Binding-site contacts:
Ligand atom O2 contacts residue LYS298 of chain 5.A at 2.9 Å (salt-bridge).
Ligand atom O4 contacts residue LYS310 of chain 5.A at 2.7 Å (salt-bridge).
Ligand atom C5 contacts residue LEU419 of chain 5.A at 3.6 Å (hydrophobic).
Ligand atom O4 contacts residue GLU390 of chain 5.A at 4.1 Å.
Ligand atom C17 contacts residue TYR515 of chain 5.A at 4.1 Å (hydrophobic).
Ligand atom C3 contacts residue MN1 of chain 5.D at 2.9 Å.
Ligand atom O2 contacts residue ASP321 of chain 5.A at 3.8 Å.
Ligand atom N1 contacts residue ASP303 of chain 5.A at 3.9 Å.
Ligand atom O2 contacts residue MN1 of chain 5.D at 1.9 Å.
Ligand atom C3 contacts residue ASP303 of chain 5.A at 4.0 Å.
Ligand atom C7 contacts residue BCT1 of chain 5.B at 3.5 Å.
Ligand atom C12 contacts residue GLY421 of chain 5.A at 3.9 Å.
Ligand atom C18 contacts residue HIS314 of chain 5.A at 3.4 Å.
Ligand atom C3 contacts residue LYS310 of chain 5.A at 3.8 Å.
Ligand atom N1 contacts residue ASP388 of chain 5.A at 3.5 Å (salt-bridge).
Ligand atom O4 contacts residue MN1 of chain 5.C at 4.0 Å.
Ligand atom C5 contacts residue GLY421 of chain 5.A at 4.1 Å.
Ligand atom N1 contacts residue LYS298 of chain 5.A at 3.5 Å (salt-bridge).
Ligand atom O2 contacts residue LEU419 of chain 5.A at 3.8 Å.
Ligand atom O2 contacts residue MN1 of chain 5.C at 1.9 Å.
Ligand atom N1 contacts residue GLU390 of chain 5.A at 3.8 Å.
Ligand atom O4 contacts residue ASP388 of chain 5.A at 2.8 Å (salt-bridge).
Ligand atom O13 contacts residue GLY421 of chain 5.A at 3.1 Å (h-bond).
Ligand atom N1 contacts residue BCT1 of chain 5.B at 2.6 Å (h-bond).
Ligand atom C5 contacts residue BCT1 of chain 5.B at 4.0 Å.
Ligand atom O13 contacts residue THR420 of chain 5.A at 4.1 Å.
Ligand atom N1 contacts residue LEU419 of chain 5.A at 2.9 Å (h-bond).
Ligand atom O4 contacts residue ASP303 of chain 5.A at 3.3 Å (salt-bridge).
Ligand atom O2 contacts residue BCT1 of chain 5.B at 3.0 Å (h-bond).
Ligand atom O2 contacts residue ASP303 of chain 5.A at 2.9 Å (salt-bridge).
Ligand atom C3 contacts residue LEU419 of chain 5.A at 3.6 Å (hydrophobic).
Ligand atom C5 contacts residue THR420 of chain 5.A at 4.0 Å.
Ligand atom O4 contacts residue MN1 of chain 5.D at 2.3 Å.
Ligand atom N1 contacts residue MN1 of chain 5.C at 3.0 Å.
Ligand atom C3 contacts residue ASP388 of chain 5.A at 3.5 Å.
Ligand atom O2 contacts residue ASP388 of chain 5.A at 3.0 Å (salt-bridge).
Ligand atom O2 contacts residue GLU390 of chain 5.A at 2.6 Å (salt-bridge).
Ligand atom C3 contacts residue BCT1 of chain 5.B at 3.4 Å.
Ligand atom C3 contacts residue MN1 of chain 5.C at 3.9 Å.
Ligand atom N1 contacts residue MN1 of chain 5.D at 2.8 Å.

Sequence of chain 5.A:
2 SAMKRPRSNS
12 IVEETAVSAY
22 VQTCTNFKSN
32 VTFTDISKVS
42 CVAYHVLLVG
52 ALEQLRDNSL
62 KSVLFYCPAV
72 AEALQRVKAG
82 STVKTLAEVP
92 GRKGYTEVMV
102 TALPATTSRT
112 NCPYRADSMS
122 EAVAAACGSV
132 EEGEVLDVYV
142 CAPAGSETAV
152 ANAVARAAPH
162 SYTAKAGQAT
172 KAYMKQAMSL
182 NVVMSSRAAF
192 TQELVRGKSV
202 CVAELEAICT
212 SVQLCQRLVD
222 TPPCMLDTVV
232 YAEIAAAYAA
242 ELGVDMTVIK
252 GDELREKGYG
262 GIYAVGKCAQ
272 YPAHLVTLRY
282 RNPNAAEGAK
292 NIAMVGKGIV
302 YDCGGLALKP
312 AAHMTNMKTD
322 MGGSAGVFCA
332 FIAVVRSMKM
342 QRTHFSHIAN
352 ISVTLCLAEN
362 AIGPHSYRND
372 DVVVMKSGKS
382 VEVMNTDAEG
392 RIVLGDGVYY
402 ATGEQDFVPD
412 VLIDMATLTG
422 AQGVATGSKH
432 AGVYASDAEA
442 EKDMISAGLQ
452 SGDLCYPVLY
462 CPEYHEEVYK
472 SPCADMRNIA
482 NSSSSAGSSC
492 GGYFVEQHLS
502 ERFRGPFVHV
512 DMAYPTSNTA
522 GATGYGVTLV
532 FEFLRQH

A small-molecule ligand and the protein it binds are described below.
Small molecule (SMILES): CCCCC[C@H](CC(=O)NO)C(=O)N[C@H](C(=O)N1CCC[C@H]1CO)C(C)C